This small molecule binds to this protein.
Small molecule (SMILES): COc1ccccc1-c1c2c(nc3[nH]nc(C)c13)CC(C)(C)CC2=O

Binding-site contacts:
Ligand atom C13 contacts residue LEU136 of chain 1.A at 4.0 Å (hydrophobic).
Ligand atom N3 contacts residue LEU192 of chain 1.A at 4.0 Å.
Ligand atom N2 contacts residue ASP137 of chain 1.A at 3.5 Å (salt-bridge).
Ligand atom C15 contacts residue LEU192 of chain 1.A at 3.8 Å (hydrophobic).
Ligand atom C17 contacts residue ASP204 of chain 1.A at 4.1 Å.
Ligand atom C17 contacts residue CYS203 of chain 1.A at 3.6 Å (hydrophobic).
Ligand atom C2 contacts residue VAL139 of chain 1.A at 3.9 Å (hydrophobic).
Ligand atom N3 contacts residue VAL139 of chain 1.A at 2.8 Å (h-bond).
Ligand atom O1 contacts residue ILE66 of chain 1.A at 4.0 Å.
Ligand atom N1 contacts residue VAL139 of chain 1.A at 3.8 Å.
Ligand atom C11 contacts residue ALA87 of chain 1.A at 3.6 Å (hydrophobic).
Ligand atom C12 contacts residue LEU192 of chain 1.A at 3.8 Å (hydrophobic).
Ligand atom C17 contacts residue GLN189 of chain 1.A at 3.9 Å.
Ligand atom N1 contacts residue TYR138 of chain 1.A at 3.7 Å.
Ligand atom O2 contacts residue VAL74 of chain 1.A at 3.8 Å.
Ligand atom N2 contacts residue LEU192 of chain 1.A at 3.8 Å.
Ligand atom N2 contacts residue TYR138 of chain 1.A at 3.4 Å.
Ligand atom C15 contacts residue CYS203 of chain 1.A at 4.0 Å (hydrophobic).
Ligand atom C13 contacts residue ALA87 of chain 1.A at 3.6 Å (hydrophobic).
Ligand atom C2 contacts residue TYR138 of chain 1.A at 3.9 Å (hydrophobic).
Ligand atom C3 contacts residue ILE66 of chain 1.A at 3.9 Å (hydrophobic).
Ligand atom C20 contacts residue VAL74 of chain 1.A at 4.1 Å (hydrophobic).
Ligand atom C11 contacts residue ASP137 of chain 1.A at 3.7 Å.
Ligand atom C1 contacts residue PRO140 of chain 1.A at 3.9 Å (hydrophobic).
Ligand atom C1 contacts residue VAL139 of chain 1.A at 4.0 Å (hydrophobic).
Ligand atom C18 contacts residue ASP204 of chain 1.A at 3.9 Å.
Ligand atom C20 contacts residue LYS89 of chain 1.A at 4.0 Å.
Ligand atom N1 contacts residue ALA87 of chain 1.A at 4.0 Å.
Ligand atom C16 contacts residue CYS203 of chain 1.A at 3.4 Å (hydrophobic).
Ligand atom C12 contacts residue TYR138 of chain 1.A at 3.7 Å (hydrophobic).
Ligand atom C12 contacts residue VAL139 of chain 1.A at 3.4 Å (hydrophobic).
Ligand atom N1 contacts residue ASP137 of chain 1.A at 2.7 Å (salt-bridge).
Ligand atom C4 contacts residue ILE66 of chain 1.A at 4.0 Å (hydrophobic).
Ligand atom N2 contacts residue VAL139 of chain 1.A at 2.8 Å (h-bond).
Ligand atom C7 contacts residue ARG145 of chain 1.A at 4.0 Å.
Ligand atom C5 contacts residue ILE66 of chain 1.A at 3.9 Å (hydrophobic).
Ligand atom C16 contacts residue GLN189 of chain 1.A at 3.5 Å.
Ligand atom C17 contacts residue ASN190 of chain 1.A at 3.6 Å.
Ligand atom N3 contacts residue TYR138 of chain 1.A at 3.5 Å.
Ligand atom N1 contacts residue LEU192 of chain 1.A at 3.6 Å.

Sequence of chain 1.A:
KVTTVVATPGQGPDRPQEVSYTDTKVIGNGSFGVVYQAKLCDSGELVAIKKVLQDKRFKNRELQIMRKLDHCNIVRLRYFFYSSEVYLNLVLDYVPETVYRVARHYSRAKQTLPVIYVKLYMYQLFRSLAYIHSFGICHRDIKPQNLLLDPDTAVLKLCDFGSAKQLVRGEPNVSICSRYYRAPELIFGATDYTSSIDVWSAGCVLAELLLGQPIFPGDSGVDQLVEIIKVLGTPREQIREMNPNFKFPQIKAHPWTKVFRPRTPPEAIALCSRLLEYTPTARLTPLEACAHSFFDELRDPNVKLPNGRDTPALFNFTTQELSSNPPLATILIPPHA